Sequence of chain 2.B:
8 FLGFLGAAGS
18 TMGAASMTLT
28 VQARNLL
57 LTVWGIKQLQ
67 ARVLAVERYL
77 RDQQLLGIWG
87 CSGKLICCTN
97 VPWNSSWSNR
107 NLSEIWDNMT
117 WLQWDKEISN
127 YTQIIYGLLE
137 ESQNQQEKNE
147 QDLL

Binding-site contacts:
Ligand atom C5 contacts residue SER102 of chain 2.B at 4.2 Å.
Ligand atom O5 contacts residue ASN100 of chain 2.B at 2.4 Å (h-bond).
Ligand atom C5 contacts residue ASN100 of chain 2.B at 3.7 Å.
Ligand atom C3 contacts residue ASN100 of chain 2.B at 3.6 Å.
Ligand atom O7 contacts residue ASN100 of chain 2.B at 4.2 Å.
Ligand atom C4 contacts residue ASN100 of chain 2.B at 4.1 Å.
Ligand atom O5 contacts residue SER102 of chain 2.B at 3.4 Å (h-bond).
Ligand atom C2 contacts residue ASN100 of chain 2.B at 2.4 Å.
Ligand atom C1 contacts residue SER102 of chain 2.B at 4.1 Å.
Ligand atom N2 contacts residue ASN100 of chain 2.B at 2.8 Å (h-bond).
Ligand atom O6 contacts residue SER102 of chain 2.B at 3.1 Å (h-bond).
Ligand atom C1 contacts residue ASN100 of chain 2.B at 1.4 Å.
Ligand atom C7 contacts residue ASN100 of chain 2.B at 3.7 Å.
Ligand atom C6 contacts residue SER102 of chain 2.B at 4.2 Å.

This protein binds this small molecule.
Small molecule (SMILES): CC(=O)N[C@@H]1[C@@H](O)[C@H](O)[C@@H](CO)O[C@H]1O